Binding-site contacts:
Ligand atom C3 contacts residue ASN27 of chain 1.A at 3.7 Å.
Ligand atom O7 contacts residue ASN27 of chain 1.A at 3.3 Å (h-bond).
Ligand atom C5 contacts residue ASN27 of chain 1.A at 3.7 Å.
Ligand atom C1 contacts residue ASN27 of chain 1.A at 1.4 Å.
Ligand atom O6 contacts residue GLN19 of chain 1.A at 4.3 Å.
Ligand atom C8 contacts residue ASN27 of chain 1.A at 4.4 Å.
Ligand atom O5 contacts residue GLN19 of chain 1.A at 4.0 Å.
Ligand atom N2 contacts residue ASN27 of chain 1.A at 2.8 Å (h-bond).
Ligand atom O5 contacts residue ASN27 of chain 1.A at 2.4 Å (h-bond).
Ligand atom C2 contacts residue ASN27 of chain 1.A at 2.3 Å.
Ligand atom C7 contacts residue ASN27 of chain 1.A at 3.2 Å.
Ligand atom C4 contacts residue ASN27 of chain 1.A at 4.2 Å.

Sequence of chain 1.A:
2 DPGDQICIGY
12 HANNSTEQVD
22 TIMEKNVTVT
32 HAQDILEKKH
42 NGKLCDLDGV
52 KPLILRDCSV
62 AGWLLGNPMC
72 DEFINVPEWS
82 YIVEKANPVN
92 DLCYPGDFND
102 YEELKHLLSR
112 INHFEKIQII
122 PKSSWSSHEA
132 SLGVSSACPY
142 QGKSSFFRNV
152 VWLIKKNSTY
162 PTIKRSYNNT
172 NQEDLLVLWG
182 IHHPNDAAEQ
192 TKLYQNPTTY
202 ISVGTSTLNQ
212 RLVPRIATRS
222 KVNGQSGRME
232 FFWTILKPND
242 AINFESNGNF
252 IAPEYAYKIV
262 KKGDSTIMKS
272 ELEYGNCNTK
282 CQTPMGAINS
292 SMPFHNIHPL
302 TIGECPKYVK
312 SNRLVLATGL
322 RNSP

A small-molecule ligand and the protein it binds are described below.
Small molecule (SMILES): CC(=O)N[C@H]1[C@H](O[C@H]2[C@H](O)[C@@H](NC(C)=O)CO[C@@H]2CO)O[C@H](CO)[C@@H](O[C@H]2O[C@H](CO)[C@@H](O)[C@H](O)[C@@H]2O)[C@@H]1O